The small molecule below binds the protein below.
Small molecule (SMILES): C[C@]12CC[C@H]3[C@@H](CCC4=CC(=O)CC[C@@]43C)[C@@H]1CC[C@H]2O

Sequence of chain 1.B:
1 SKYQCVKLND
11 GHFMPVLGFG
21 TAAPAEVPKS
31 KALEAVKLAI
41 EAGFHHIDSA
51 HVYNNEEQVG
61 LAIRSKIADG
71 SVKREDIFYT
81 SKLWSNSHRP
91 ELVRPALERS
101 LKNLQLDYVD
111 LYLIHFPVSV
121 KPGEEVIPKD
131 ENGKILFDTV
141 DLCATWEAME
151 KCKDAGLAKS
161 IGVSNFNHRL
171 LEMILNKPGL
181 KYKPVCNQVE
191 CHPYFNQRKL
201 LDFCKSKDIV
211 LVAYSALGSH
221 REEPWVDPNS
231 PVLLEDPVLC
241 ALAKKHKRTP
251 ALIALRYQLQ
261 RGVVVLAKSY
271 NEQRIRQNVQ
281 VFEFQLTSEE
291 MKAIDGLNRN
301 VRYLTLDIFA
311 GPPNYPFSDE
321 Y

Binding-site contacts:
Ligand atom C10 contacts residue ILE127 of chain 1.B at 3.7 Å (hydrophobic).
Ligand atom C11 contacts residue TYR53 of chain 1.B at 4.1 Å (hydrophobic).
Ligand atom C6 contacts residue VAL52 of chain 1.B at 4.4 Å (hydrophobic).
Ligand atom O3 contacts residue VAL126 of chain 1.B at 4.5 Å.
Ligand atom C17 contacts residue LEU304 of chain 1.B at 4.4 Å (hydrophobic).
Ligand atom C10 contacts residue TRP225 of chain 1.B at 4.0 Å (hydrophobic).
Ligand atom C4 contacts residue VAL52 of chain 1.B at 3.8 Å (hydrophobic).
Ligand atom C18 contacts residue LEU304 of chain 1.B at 3.9 Å (hydrophobic).
Ligand atom O3 contacts residue VAL52 of chain 1.B at 3.8 Å.
Ligand atom C15 contacts residue LEU306 of chain 1.B at 4.0 Å (hydrophobic).
Ligand atom C16 contacts residue HIS115 of chain 1.B at 3.7 Å.
Ligand atom C9 contacts residue TRP84 of chain 1.B at 4.1 Å (hydrophobic).
Ligand atom C16 contacts residue NAP1 of chain 1.M at 3.4 Å.
Ligand atom C7 contacts residue TYR53 of chain 1.B at 4.5 Å (hydrophobic).
Ligand atom C1 contacts residue VAL52 of chain 1.B at 3.6 Å (hydrophobic).
Ligand atom C15 contacts residue TRP84 of chain 1.B at 4.3 Å (hydrophobic).
Ligand atom O17 contacts residue NAP1 of chain 1.M at 3.0 Å.
Ligand atom C19 contacts residue TRP225 of chain 1.B at 3.5 Å (hydrophobic).
Ligand atom C4 contacts residue VAL126 of chain 1.B at 4.1 Å (hydrophobic).
Ligand atom O17 contacts residue HIS115 of chain 1.B at 2.8 Å (h-bond).
Ligand atom C13 contacts residue NAP1 of chain 1.M at 4.3 Å.
Ligand atom C2 contacts residue VAL52 of chain 1.B at 3.6 Å (hydrophobic).
Ligand atom C17 contacts residue TYR53 of chain 1.B at 4.4 Å (hydrophobic).
Ligand atom C13 contacts residue TYR53 of chain 1.B at 4.3 Å (hydrophobic).
Ligand atom C12 contacts residue ALA22 of chain 1.B at 4.5 Å (hydrophobic).
Ligand atom C9 contacts residue VAL52 of chain 1.B at 3.9 Å (hydrophobic).
Ligand atom C5 contacts residue VAL52 of chain 1.B at 4.0 Å (hydrophobic).
Ligand atom C17 contacts residue HIS115 of chain 1.B at 3.9 Å.
Ligand atom C14 contacts residue VAL52 of chain 1.B at 4.5 Å (hydrophobic).
Ligand atom C17 contacts residue NAP1 of chain 1.M at 3.1 Å.
Ligand atom C7 contacts residue VAL52 of chain 1.B at 4.2 Å (hydrophobic).
Ligand atom C12 contacts residue TYR53 of chain 1.B at 3.3 Å (hydrophobic).
Ligand atom O17 contacts residue TYR53 of chain 1.B at 3.0 Å (h-bond).
Ligand atom C16 contacts residue LEU306 of chain 1.B at 4.1 Å (hydrophobic).
Ligand atom C10 contacts residue VAL52 of chain 1.B at 4.0 Å (hydrophobic).
Ligand atom C3 contacts residue VAL52 of chain 1.B at 3.5 Å (hydrophobic).